Binding-site contacts:
Ligand atom C2 contacts residue ALA409 of chain 1.B at 3.5 Å (hydrophobic).
Ligand atom C2 contacts residue PSW478 of chain 1.B at 3.5 Å.
Ligand atom FE contacts residue CYS67 of chain 1.B at 2.3 Å.
Ligand atom O3 contacts residue CYS481 of chain 1.B at 3.9 Å.
Ligand atom C1 contacts residue ALA433 of chain 1.B at 3.9 Å (hydrophobic).
Ligand atom C1 contacts residue CYS67 of chain 1.B at 4.1 Å (hydrophobic).
Ligand atom O3 contacts residue LEU414 of chain 1.B at 3.7 Å.
Ligand atom O3 contacts residue ALA409 of chain 1.B at 3.2 Å.
Ligand atom C3 contacts residue HIS71 of chain 1.B at 3.6 Å.
Ligand atom C2 contacts residue CYS67 of chain 1.B at 3.0 Å (hydrophobic).
Ligand atom FE contacts residue CYS481 of chain 1.B at 2.3 Å.
Ligand atom FE contacts residue HIS71 of chain 1.B at 4.2 Å.
Ligand atom C1 contacts residue NI1 of chain 1.G at 3.4 Å.
Ligand atom C1 contacts residue CYS481 of chain 1.B at 3.0 Å (hydrophobic).
Ligand atom FE contacts residue PSW478 of chain 1.B at 3.8 Å.
Ligand atom C1 contacts residue PSW478 of chain 1.B at 3.5 Å.
Ligand atom O3 contacts residue HIS71 of chain 1.B at 3.7 Å.
Ligand atom C2 contacts residue ARG411 of chain 1.B at 3.5 Å.
Ligand atom N1 contacts residue SER434 of chain 1.B at 2.7 Å (h-bond).
Ligand atom N1 contacts residue CYS481 of chain 1.B at 3.5 Å.
Ligand atom C3 contacts residue CYS67 of chain 1.B at 3.3 Å (hydrophobic).
Ligand atom O3 contacts residue SER432 of chain 1.B at 4.0 Å.
Ligand atom N2 contacts residue ALA409 of chain 1.B at 3.4 Å.
Ligand atom C3 contacts residue CYS481 of chain 1.B at 3.0 Å (hydrophobic).
Ligand atom N1 contacts residue ALA433 of chain 1.B at 3.5 Å.
Ligand atom N2 contacts residue CYS67 of chain 1.B at 3.4 Å.
Ligand atom C2 contacts residue CYS481 of chain 1.B at 4.1 Å (hydrophobic).
Ligand atom N2 contacts residue ARG411 of chain 1.B at 3.0 Å (salt-bridge).
Ligand atom C3 contacts residue NI1 of chain 1.G at 4.2 Å.
Ligand atom FE contacts residue NI1 of chain 1.G at 2.5 Å.
Ligand atom N1 contacts residue PSW478 of chain 1.B at 3.4 Å.
Ligand atom C1 contacts residue SER434 of chain 1.B at 3.8 Å.
Ligand atom N2 contacts residue PRO410 of chain 1.B at 3.5 Å (h-bond).
Ligand atom C2 contacts residue NI1 of chain 1.G at 3.5 Å.
Ligand atom N1 contacts residue ARG411 of chain 1.B at 3.5 Å.
Ligand atom C1 contacts residue ARG411 of chain 1.B at 3.7 Å.
Ligand atom O3 contacts residue CYS67 of chain 1.B at 4.3 Å.
Ligand atom C3 contacts residue ALA409 of chain 1.B at 3.4 Å (hydrophobic).
Ligand atom O3 contacts residue ALA433 of chain 1.B at 3.8 Å.
Ligand atom N2 contacts residue PSW478 of chain 1.B at 3.8 Å.

This small molecule binds to this protein.
Small molecule (SMILES): N#C[Fe](=C=O)C#N

Sequence of chain 1.B:
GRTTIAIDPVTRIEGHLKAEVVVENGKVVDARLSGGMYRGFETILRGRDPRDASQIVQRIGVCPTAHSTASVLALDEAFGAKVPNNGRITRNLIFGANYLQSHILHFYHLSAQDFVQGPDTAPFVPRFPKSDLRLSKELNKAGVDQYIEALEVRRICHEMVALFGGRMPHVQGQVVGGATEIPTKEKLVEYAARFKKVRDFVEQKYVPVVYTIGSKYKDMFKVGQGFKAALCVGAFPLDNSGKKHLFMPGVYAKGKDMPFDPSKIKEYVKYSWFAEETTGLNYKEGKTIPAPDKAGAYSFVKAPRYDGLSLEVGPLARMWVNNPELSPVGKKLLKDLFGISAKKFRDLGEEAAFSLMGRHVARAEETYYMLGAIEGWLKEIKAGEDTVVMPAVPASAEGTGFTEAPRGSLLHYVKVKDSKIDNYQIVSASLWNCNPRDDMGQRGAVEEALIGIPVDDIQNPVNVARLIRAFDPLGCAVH